The small molecule below binds the protein below.
Small molecule (SMILES): CCn1c(=O)c2c(c3ccc(C)nc31)O[C@@](C)(CCO)C[C@H]2C=C(C)C

Binding-site contacts:
Ligand atom C4 contacts residue PHE295 of chain 1.A at 3.3 Å (hydrophobic).
Ligand atom C1 contacts residue TYR82 of chain 1.A at 3.8 Å (hydrophobic).
Ligand atom C24 contacts residue GLN292 of chain 1.A at 3.3 Å.
Ligand atom C24 contacts residue THR256 of chain 1.A at 3.8 Å.
Ligand atom O12 contacts residue PHE263 of chain 1.A at 4.0 Å.
Ligand atom C6 contacts residue PHE295 of chain 1.A at 3.8 Å (hydrophobic).
Ligand atom C25 contacts residue MET280 of chain 1.A at 3.7 Å (hydrophobic).
Ligand atom N3 contacts residue ILE259 of chain 1.A at 3.7 Å.
Ligand atom C2 contacts residue GLN292 of chain 1.A at 3.7 Å.
Ligand atom C6 contacts residue TYR82 of chain 1.A at 3.9 Å (hydrophobic).
Ligand atom C22 contacts residue MET196 of chain 1.A at 4.1 Å (hydrophobic).
Ligand atom C1 contacts residue ASN244 of chain 1.A at 3.5 Å.
Ligand atom C24 contacts residue ILE259 of chain 1.A at 3.8 Å (hydrophobic).
Ligand atom C9 contacts residue PHE263 of chain 1.A at 4.1 Å (hydrophobic).
Ligand atom C8 contacts residue PHE295 of chain 1.A at 3.7 Å (hydrophobic).
Ligand atom C2 contacts residue ILE259 of chain 1.A at 3.7 Å (hydrophobic).
Ligand atom C22 contacts residue ASP241 of chain 1.A at 3.4 Å.
Ligand atom C25 contacts residue PHE263 of chain 1.A at 3.8 Å (hydrophobic).
Ligand atom C15 contacts residue PHE295 of chain 1.A at 3.9 Å (hydrophobic).
Ligand atom C25 contacts residue GLN292 of chain 1.A at 3.4 Å.
Ligand atom N7 contacts residue PHE295 of chain 1.A at 3.8 Å.
Ligand atom C2 contacts residue PHE295 of chain 1.A at 3.6 Å (hydrophobic).
Ligand atom N3 contacts residue PHE295 of chain 1.A at 3.4 Å.
Ligand atom C13 contacts residue MET280 of chain 1.A at 4.0 Å (hydrophobic).
Ligand atom C25 contacts residue MET260 of chain 1.A at 4.0 Å (hydrophobic).
Ligand atom C9 contacts residue PHE295 of chain 1.A at 3.8 Å (hydrophobic).
Ligand atom C5 contacts residue ILE259 of chain 1.A at 4.0 Å (hydrophobic).
Ligand atom C5 contacts residue PHE295 of chain 1.A at 3.4 Å (hydrophobic).
Ligand atom C10 contacts residue PHE295 of chain 1.A at 3.6 Å (hydrophobic).
Ligand atom C1 contacts residue PHE295 of chain 1.A at 3.9 Å (hydrophobic).
Ligand atom C8 contacts residue PHE263 of chain 1.A at 4.1 Å (hydrophobic).
Ligand atom C13 contacts residue PHE295 of chain 1.A at 3.7 Å (hydrophobic).
Ligand atom O12 contacts residue PHE295 of chain 1.A at 4.0 Å.
Ligand atom O26 contacts residue MET196 of chain 1.A at 3.9 Å.
Ligand atom C13 contacts residue GLN292 of chain 1.A at 3.5 Å.
Ligand atom O12 contacts residue MET280 of chain 1.A at 3.5 Å.
Ligand atom C4 contacts residue ILE259 of chain 1.A at 4.0 Å (hydrophobic).
Ligand atom C19 contacts residue MET196 of chain 1.A at 3.9 Å (hydrophobic).
Ligand atom O26 contacts residue THR194 of chain 1.A at 4.0 Å.
Ligand atom N3 contacts residue GLN292 of chain 1.A at 3.1 Å (h-bond).

Sequence of chain 1.A:
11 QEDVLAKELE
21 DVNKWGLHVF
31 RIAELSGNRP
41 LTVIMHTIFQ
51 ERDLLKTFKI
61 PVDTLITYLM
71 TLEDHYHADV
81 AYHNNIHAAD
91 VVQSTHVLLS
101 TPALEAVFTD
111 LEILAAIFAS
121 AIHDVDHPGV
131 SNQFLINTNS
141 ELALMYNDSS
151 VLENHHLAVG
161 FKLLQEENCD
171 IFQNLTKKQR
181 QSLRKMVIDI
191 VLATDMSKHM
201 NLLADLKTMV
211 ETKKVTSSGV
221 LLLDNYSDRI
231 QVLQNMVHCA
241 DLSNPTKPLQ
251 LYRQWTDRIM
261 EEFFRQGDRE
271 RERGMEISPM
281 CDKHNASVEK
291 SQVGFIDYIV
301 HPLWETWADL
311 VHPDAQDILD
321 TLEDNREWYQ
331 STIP